Binding-site contacts:
Ligand atom O1 contacts residue PRO10 of chain 1.B at 4.0 Å.
Ligand atom C1 contacts residue DAL2 of chain 1.D at 4.5 Å.
Ligand atom C1 contacts residue DSE1 of chain 1.D at 1.3 Å.
Ligand atom O1 contacts residue DSE1 of chain 1.D at 2.2 Å (h-bond).
Ligand atom C2 contacts residue DSE1 of chain 1.D at 2.5 Å.

Sequence of chain 1.D:
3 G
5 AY

A small-molecule ligand and the protein it binds are described below.
Small molecule (SMILES): CC(C)CCCCCCCCC(=O)O

Sequence of chain 1.B:
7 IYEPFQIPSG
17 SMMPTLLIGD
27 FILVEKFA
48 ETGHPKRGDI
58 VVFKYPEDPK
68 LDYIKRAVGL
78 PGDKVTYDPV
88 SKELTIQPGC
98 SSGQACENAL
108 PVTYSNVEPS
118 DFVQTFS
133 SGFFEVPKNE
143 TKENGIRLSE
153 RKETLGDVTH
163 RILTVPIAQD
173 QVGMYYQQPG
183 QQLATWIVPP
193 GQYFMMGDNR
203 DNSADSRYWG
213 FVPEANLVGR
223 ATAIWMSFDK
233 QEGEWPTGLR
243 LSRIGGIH